Binding-site contacts:
Ligand atom O1A contacts residue GLU252 of chain 1.C at 3.0 Å (salt-bridge).
Ligand atom C9 contacts residue TRP210 of chain 1.C at 3.4 Å (hydrophobic).
Ligand atom O2B contacts residue ASN244 of chain 1.C at 3.0 Å (h-bond).
Ligand atom C14 contacts residue ASN309 of chain 1.C at 3.7 Å.
Ligand atom C14 contacts residue VAL104 of chain 1.C at 3.8 Å (hydrophobic).
Ligand atom O2B contacts residue SER248 of chain 1.C at 3.2 Å (h-bond).
Ligand atom O2B contacts residue GLU252 of chain 1.C at 3.1 Å (salt-bridge).
Ligand atom C4 contacts residue ASP134 of chain 1.C at 3.5 Å.
Ligand atom O2A contacts residue ARG201 of chain 1.C at 3.6 Å.
Ligand atom O2B contacts residue TYR319 of chain 1.C at 3.5 Å.
Ligand atom O3B contacts residue ASN244 of chain 1.C at 3.5 Å (h-bond).
Ligand atom C17 contacts residue ILE205 of chain 1.C at 3.8 Å (hydrophobic).
Ligand atom C16 contacts residue ASN309 of chain 1.C at 3.8 Å.
Ligand atom C5 contacts residue PHE173 of chain 1.C at 3.8 Å (hydrophobic).
Ligand atom C9 contacts residue ASN127 of chain 1.C at 3.1 Å.
Ligand atom C4 contacts residue PHE131 of chain 1.C at 3.9 Å (hydrophobic).
Ligand atom O1A contacts residue MG1 of chain 1.J at 2.1 Å.
Ligand atom C18 contacts residue LEU240 of chain 1.C at 3.9 Å (hydrophobic).
Ligand atom O1A contacts residue ARG201 of chain 1.C at 3.1 Å (salt-bridge).
Ligand atom O1A contacts residue ASN244 of chain 1.C at 3.0 Å (h-bond).
Ligand atom O2B contacts residue MG1 of chain 1.J at 2.0 Å.
Ligand atom C10 contacts residue TRP210 of chain 1.C at 3.8 Å (hydrophobic).
Ligand atom C20 contacts residue TRP210 of chain 1.C at 3.6 Å (hydrophobic).
Ligand atom PB contacts residue ASN244 of chain 1.C at 3.7 Å.
Ligand atom PA contacts residue MG1 of chain 1.J at 3.3 Å.
Ligand atom C11 contacts residue ASN127 of chain 1.C at 3.4 Å.
Ligand atom C14 contacts residue PHE131 of chain 1.C at 3.7 Å (hydrophobic).
Ligand atom O3A contacts residue MG1 of chain 1.J at 3.5 Å.
Ligand atom O2B contacts residue ARG251 of chain 1.C at 3.8 Å.
Ligand atom S1 contacts residue ASN244 of chain 1.C at 3.5 Å (h-bond).
Ligand atom O1B contacts residue ARG251 of chain 1.C at 2.6 Å (salt-bridge).
Ligand atom O3B contacts residue TYR319 of chain 1.C at 2.9 Å (h-bond).
Ligand atom C11 contacts residue PHE131 of chain 1.C at 3.7 Å (hydrophobic).
Ligand atom S1 contacts residue ILE205 of chain 1.C at 3.7 Å.
Ligand atom PB contacts residue ARG318 of chain 1.C at 3.6 Å.
Ligand atom C14 contacts residue TRP312 of chain 1.C at 3.5 Å (hydrophobic).
Ligand atom O3B contacts residue ARG318 of chain 1.C at 3.0 Å (salt-bridge).
Ligand atom O1B contacts residue ARG318 of chain 1.C at 3.1 Å (salt-bridge).
Ligand atom PB contacts residue MG1 of chain 1.J at 3.3 Å.
Ligand atom C10 contacts residue GLY206 of chain 1.C at 3.0 Å.

Sequence of chain 1.C:
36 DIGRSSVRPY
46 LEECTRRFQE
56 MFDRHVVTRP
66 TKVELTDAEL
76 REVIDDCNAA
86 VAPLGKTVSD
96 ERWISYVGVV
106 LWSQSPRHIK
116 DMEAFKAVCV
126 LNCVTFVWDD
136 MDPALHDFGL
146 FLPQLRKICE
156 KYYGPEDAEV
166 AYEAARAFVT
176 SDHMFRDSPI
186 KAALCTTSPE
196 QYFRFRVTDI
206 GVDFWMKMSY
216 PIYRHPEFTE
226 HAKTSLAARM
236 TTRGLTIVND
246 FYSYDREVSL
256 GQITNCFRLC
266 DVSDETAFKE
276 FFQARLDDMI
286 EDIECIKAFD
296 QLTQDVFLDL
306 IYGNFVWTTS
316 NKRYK

A protein and the small-molecule ligand that binds it are described below.
Small molecule (SMILES): CC(C)=CCC/C(C)=C/CCC(C)=CCCC(C)=CCS[P](=O)(O)OP(=O)(O)O